This protein binds this small molecule.
Small molecule (SMILES): C[C@@H](O)[C@H](N)C(=O)O

Sequence of chain 1.A:
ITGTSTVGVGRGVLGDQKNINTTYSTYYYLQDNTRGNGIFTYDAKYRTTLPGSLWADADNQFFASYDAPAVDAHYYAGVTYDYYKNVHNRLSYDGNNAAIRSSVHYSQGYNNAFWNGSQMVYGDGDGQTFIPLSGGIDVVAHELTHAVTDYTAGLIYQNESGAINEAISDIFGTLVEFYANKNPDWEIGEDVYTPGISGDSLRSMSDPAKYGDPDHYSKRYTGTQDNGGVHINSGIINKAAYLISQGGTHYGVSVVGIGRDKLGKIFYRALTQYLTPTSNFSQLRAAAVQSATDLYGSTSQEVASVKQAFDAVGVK

Binding-site contacts:
Ligand atom O contacts residue ZN1 of chain 1.F at 2.0 Å.
Ligand atom O contacts residue TYR157 of chain 1.A at 3.2 Å (h-bond).
Ligand atom CB contacts residue ASN112 of chain 1.A at 3.8 Å.
Ligand atom C contacts residue ZN1 of chain 1.F at 2.8 Å.
Ligand atom C contacts residue GLU166 of chain 1.A at 4.0 Å.
Ligand atom C contacts residue HIS146 of chain 1.A at 4.0 Å.
Ligand atom C contacts residue PHQ1 of chain 1.G at 3.2 Å.
Ligand atom C contacts residue GLU143 of chain 1.A at 3.8 Å.
Ligand atom OXT contacts residue HIS146 of chain 1.A at 3.6 Å (h-bond).
Ligand atom CG2 contacts residue TYR157 of chain 1.A at 4.0 Å (hydrophobic).
Ligand atom OG1 contacts residue PHQ1 of chain 1.G at 3.5 Å.
Ligand atom N contacts residue ASN112 of chain 1.A at 2.9 Å (h-bond).
Ligand atom CA contacts residue ZN1 of chain 1.F at 4.2 Å.
Ligand atom N contacts residue PHQ1 of chain 1.G at 1.3 Å.
Ligand atom OXT contacts residue HIS142 of chain 1.A at 3.5 Å (h-bond).
Ligand atom OXT contacts residue PHQ1 of chain 1.G at 3.5 Å.
Ligand atom OG1 contacts residue ALA113 of chain 1.A at 3.9 Å.
Ligand atom CB contacts residue PHE114 of chain 1.A at 4.1 Å (hydrophobic).
Ligand atom OXT contacts residue ZN1 of chain 1.F at 2.7 Å.
Ligand atom CA contacts residue GLU143 of chain 1.A at 4.4 Å.
Ligand atom N contacts residue ALA113 of chain 1.A at 2.7 Å (h-bond).
Ligand atom C contacts residue TYR157 of chain 1.A at 4.2 Å (hydrophobic).
Ligand atom CA contacts residue PHQ1 of chain 1.G at 2.4 Å.
Ligand atom CB contacts residue ALA113 of chain 1.A at 3.6 Å (hydrophobic).
Ligand atom O contacts residue HIS146 of chain 1.A at 3.6 Å.
Ligand atom OG1 contacts residue ASN112 of chain 1.A at 2.7 Å (h-bond).
Ligand atom OXT contacts residue GLU143 of chain 1.A at 2.7 Å (salt-bridge).
Ligand atom C contacts residue ALA113 of chain 1.A at 4.3 Å (hydrophobic).
Ligand atom O contacts residue HIS142 of chain 1.A at 3.5 Å (h-bond).
Ligand atom O contacts residue GLU166 of chain 1.A at 2.9 Å (salt-bridge).
Ligand atom CA contacts residue ASN112 of chain 1.A at 3.8 Å.
Ligand atom CA contacts residue ALA113 of chain 1.A at 3.7 Å (hydrophobic).
Ligand atom CA contacts residue HIS231 of chain 1.A at 3.9 Å.
Ligand atom O contacts residue PHQ1 of chain 1.G at 3.9 Å.
Ligand atom C contacts residue HIS142 of chain 1.A at 3.9 Å.
Ligand atom C contacts residue HIS231 of chain 1.A at 3.7 Å.
Ligand atom O contacts residue HIS231 of chain 1.A at 2.8 Å (h-bond).
Ligand atom N contacts residue GLU143 of chain 1.A at 3.7 Å.
Ligand atom CB contacts residue PHQ1 of chain 1.G at 3.6 Å.
Ligand atom OXT contacts residue ALA113 of chain 1.A at 3.8 Å.